Binding-site contacts:
Ligand atom O1B contacts residue ARG265 of chain 1.A at 3.3 Å (salt-bridge).
Ligand atom O2A contacts residue ARG265 of chain 1.A at 3.2 Å.
Ligand atom C3' contacts residue GLN145 of chain 1.A at 4.0 Å.
Ligand atom SB contacts residue ASN74 of chain 1.A at 3.9 Å.
Ligand atom O3A contacts residue ARG265 of chain 1.A at 3.2 Å (salt-bridge).
Ligand atom O2B contacts residue FAD1 of chain 1.E at 3.1 Å (h-bond).
Ligand atom O1A contacts residue VAL273 of chain 1.A at 3.0 Å (h-bond).
Ligand atom C1' contacts residue LEU278 of chain 1.A at 3.8 Å (hydrophobic).
Ligand atom O1B contacts residue HIS398 of chain 1.A at 2.4 Å (h-bond).
Ligand atom PA contacts residue ARG265 of chain 1.A at 4.0 Å.
Ligand atom C2 contacts residue LEU278 of chain 1.A at 3.8 Å (hydrophobic).
Ligand atom N3 contacts residue LEU278 of chain 1.A at 3.9 Å.
Ligand atom O2A contacts residue VAL273 of chain 1.A at 3.2 Å.
Ligand atom O2' contacts residue TYR95 of chain 1.A at 3.3 Å (h-bond).
Ligand atom C4' contacts residue ASN74 of chain 1.A at 3.9 Å.
Ligand atom C8 contacts residue GLY274 of chain 1.A at 3.8 Å.
Ligand atom O5' contacts residue GLY274 of chain 1.A at 3.4 Å.
Ligand atom O1B contacts residue ASN74 of chain 1.A at 3.7 Å.
Ligand atom PA contacts residue VAL273 of chain 1.A at 3.8 Å.
Ligand atom N6 contacts residue PHE277 of chain 1.A at 3.4 Å.
Ligand atom O4' contacts residue GLN145 of chain 1.A at 3.8 Å.
Ligand atom C1' contacts residue GLN145 of chain 1.A at 3.9 Å.
Ligand atom O3B contacts residue HIS398 of chain 1.A at 3.6 Å (h-bond).
Ligand atom SB contacts residue HIS398 of chain 1.A at 3.5 Å (h-bond).
Ligand atom O3B contacts residue FAD1 of chain 1.E at 3.0 Å (h-bond).
Ligand atom O3B contacts residue TRP234 of chain 1.A at 3.5 Å.
Ligand atom O3' contacts residue GLN145 of chain 1.A at 2.9 Å (h-bond).
Ligand atom O2A contacts residue GLY274 of chain 1.A at 3.1 Å (h-bond).
Ligand atom O1A contacts residue PRO272 of chain 1.A at 3.1 Å.
Ligand atom O4' contacts residue GLY274 of chain 1.A at 4.0 Å.
Ligand atom N9 contacts residue LEU278 of chain 1.A at 3.9 Å.
Ligand atom N7 contacts residue PHE277 of chain 1.A at 3.5 Å.
Ligand atom O3B contacts residue ARG265 of chain 1.A at 3.9 Å.
Ligand atom O2B contacts residue ASN74 of chain 1.A at 3.1 Å (h-bond).
Ligand atom SB contacts residue ARG265 of chain 1.A at 3.7 Å.
Ligand atom O4' contacts residue LEU278 of chain 1.A at 3.6 Å.
Ligand atom SB contacts residue FAD1 of chain 1.E at 3.6 Å.
Ligand atom PA contacts residue GLY274 of chain 1.A at 3.2 Å.
Ligand atom O1A contacts residue GLY274 of chain 1.A at 2.5 Å (h-bond).
Ligand atom C4 contacts residue LEU278 of chain 1.A at 4.0 Å (hydrophobic).

Sequence of chain 1.A:
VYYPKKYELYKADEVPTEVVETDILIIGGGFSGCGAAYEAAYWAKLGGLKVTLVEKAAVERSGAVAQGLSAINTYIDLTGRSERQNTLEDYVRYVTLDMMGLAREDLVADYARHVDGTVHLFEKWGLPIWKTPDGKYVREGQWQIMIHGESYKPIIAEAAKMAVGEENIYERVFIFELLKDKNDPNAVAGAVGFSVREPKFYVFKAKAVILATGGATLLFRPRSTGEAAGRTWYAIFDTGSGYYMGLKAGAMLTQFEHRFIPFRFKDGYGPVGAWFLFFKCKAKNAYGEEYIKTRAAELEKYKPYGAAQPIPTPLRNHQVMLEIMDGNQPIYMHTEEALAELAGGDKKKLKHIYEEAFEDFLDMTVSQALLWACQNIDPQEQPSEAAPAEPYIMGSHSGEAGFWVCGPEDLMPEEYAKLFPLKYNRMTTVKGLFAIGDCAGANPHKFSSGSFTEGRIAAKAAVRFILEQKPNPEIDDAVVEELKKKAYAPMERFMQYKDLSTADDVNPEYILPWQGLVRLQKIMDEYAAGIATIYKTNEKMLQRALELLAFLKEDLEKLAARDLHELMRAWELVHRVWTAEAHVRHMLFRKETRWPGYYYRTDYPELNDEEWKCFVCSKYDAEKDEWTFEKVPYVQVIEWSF

A protein and the small-molecule ligand that binds it are described below.
Small molecule (SMILES): Nc1ncnc2c1ncn2[C@@H]1O[C@H](CO[P](=O)(O)OS(=O)(=O)O)[C@@H](O)[C@H]1O